Binding-site contacts:
Ligand atom N contacts residue ARG49 of chain 36.C at 3.5 Å (salt-bridge).
Ligand atom OG1 contacts residue ASP258 of chain 36.C at 3.5 Å.
Ligand atom O contacts residue ILE39 of chain 36.C at 3.5 Å.
Ligand atom O contacts residue ILE54 of chain 36.C at 3.4 Å.
Ligand atom O contacts residue ARG43 of chain 36.C at 2.9 Å (salt-bridge).
Ligand atom NH2 contacts residue THR246 of chain 36.C at 2.8 Å (h-bond).
Ligand atom O contacts residue ARG50 of chain 36.C at 3.7 Å.
Ligand atom CA contacts residue ASP258 of chain 36.C at 3.3 Å.
Ligand atom C contacts residue ILE54 of chain 36.C at 3.7 Å (hydrophobic).
Ligand atom CA contacts residue ILE54 of chain 36.C at 3.7 Å (hydrophobic).
Ligand atom OG1 contacts residue MET259 of chain 36.C at 2.6 Å (h-bond).
Ligand atom CG2 contacts residue ALA42 of chain 36.C at 3.7 Å (hydrophobic).
Ligand atom N contacts residue ARG49 of chain 36.C at 3.7 Å.
Ligand atom C contacts residue ILE39 of chain 36.C at 3.6 Å (hydrophobic).
Ligand atom CB contacts residue MET259 of chain 36.C at 3.5 Å (hydrophobic).
Ligand atom CZ contacts residue ASP228 of chain 36.C at 3.2 Å.
Ligand atom CG2 contacts residue MET259 of chain 36.C at 3.7 Å (hydrophobic).
Ligand atom CB contacts residue ILE39 of chain 36.C at 3.7 Å (hydrophobic).
Ligand atom CB contacts residue ARG49 of chain 36.C at 3.7 Å.
Ligand atom NH1 contacts residue ASP228 of chain 36.C at 3.2 Å (salt-bridge).
Ligand atom NH1 contacts residue THR246 of chain 36.C at 3.5 Å.
Ligand atom O contacts residue ARG43 of chain 36.C at 3.3 Å (salt-bridge).
Ligand atom CD contacts residue ASP53 of chain 36.C at 3.3 Å.
Ligand atom C contacts residue ASP258 of chain 36.C at 3.7 Å.
Ligand atom NE contacts residue ASP53 of chain 36.C at 3.6 Å (salt-bridge).
Ligand atom N contacts residue ASP258 of chain 36.C at 3.3 Å (salt-bridge).
Ligand atom CB contacts residue ASP258 of chain 36.C at 3.7 Å.
Ligand atom CD1 contacts residue PRO57 of chain 36.C at 3.6 Å (hydrophobic).
Ligand atom NH1 contacts residue ILE51 of chain 36.C at 3.5 Å (h-bond).
Ligand atom N contacts residue ASP258 of chain 36.C at 3.7 Å.
Ligand atom N contacts residue ARG49 of chain 36.C at 3.5 Å (salt-bridge).
Ligand atom NH1 contacts residue ARG50 of chain 36.C at 3.7 Å.
Ligand atom CA contacts residue ARG49 of chain 36.C at 3.7 Å.
Ligand atom CB contacts residue ARG49 of chain 36.C at 3.6 Å.
Ligand atom NH2 contacts residue ASP228 of chain 36.C at 2.5 Å (salt-bridge).
Ligand atom C contacts residue ARG49 of chain 36.C at 3.5 Å.
Ligand atom N contacts residue ASP258 of chain 36.C at 3.2 Å (salt-bridge).
Ligand atom N contacts residue ASP258 of chain 36.C at 2.9 Å (salt-bridge).
Ligand atom CD2 contacts residue ARG43 of chain 36.C at 3.7 Å.
Ligand atom O contacts residue ARG49 of chain 36.C at 3.0 Å (salt-bridge).

This small molecule binds to this protein.
Small molecule (SMILES): CC(C)C[C@H](NC(=O)CN)C(=O)N[C@H](C(=O)N[C@H](C(=O)NCC(=O)N[C@@H](CO)C(=O)N[C@@H](CC(C)C)C(=O)N[C@@H](CCCN=C(N)N)C(=O)NCC=O)C(C)C)[C@@H](C)O

Sequence of chain 36.C:
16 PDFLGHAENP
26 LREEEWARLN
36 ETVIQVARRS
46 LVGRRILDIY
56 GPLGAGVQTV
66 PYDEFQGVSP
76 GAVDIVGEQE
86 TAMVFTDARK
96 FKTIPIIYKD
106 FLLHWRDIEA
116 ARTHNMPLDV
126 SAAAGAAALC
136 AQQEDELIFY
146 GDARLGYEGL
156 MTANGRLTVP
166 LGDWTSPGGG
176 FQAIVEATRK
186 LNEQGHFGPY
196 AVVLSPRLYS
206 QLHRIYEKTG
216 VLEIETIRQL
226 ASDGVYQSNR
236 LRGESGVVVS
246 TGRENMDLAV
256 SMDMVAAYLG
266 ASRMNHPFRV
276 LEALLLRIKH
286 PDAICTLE